Sequence of chain 1.I:
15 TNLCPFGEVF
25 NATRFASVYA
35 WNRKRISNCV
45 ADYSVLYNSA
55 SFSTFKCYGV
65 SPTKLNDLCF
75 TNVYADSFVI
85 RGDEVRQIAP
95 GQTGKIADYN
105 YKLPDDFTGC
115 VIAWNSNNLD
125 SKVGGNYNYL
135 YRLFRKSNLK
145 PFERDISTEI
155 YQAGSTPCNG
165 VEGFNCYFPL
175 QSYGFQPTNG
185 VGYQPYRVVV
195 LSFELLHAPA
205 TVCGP

Binding-site contacts:
Ligand atom C8 contacts residue PHE24 of chain 1.I at 4.1 Å (hydrophobic).
Ligand atom C2 contacts residue ASN25 of chain 1.I at 2.5 Å.
Ligand atom C7 contacts residue PHE20 of chain 1.I at 4.4 Å (hydrophobic).
Ligand atom C8 contacts residue GLY21 of chain 1.I at 3.5 Å.
Ligand atom O7 contacts residue ASN25 of chain 1.I at 3.9 Å.
Ligand atom C5 contacts residue ASN25 of chain 1.I at 3.7 Å.
Ligand atom C8 contacts residue PHE20 of chain 1.I at 3.5 Å (hydrophobic).
Ligand atom C7 contacts residue GLY21 of chain 1.I at 3.6 Å.
Ligand atom C3 contacts residue ASN25 of chain 1.I at 3.8 Å.
Ligand atom C1 contacts residue ASN25 of chain 1.I at 1.4 Å.
Ligand atom O5 contacts residue ASN25 of chain 1.I at 2.4 Å (h-bond).
Ligand atom N2 contacts residue ASN25 of chain 1.I at 2.9 Å (h-bond).
Ligand atom C4 contacts residue ASN25 of chain 1.I at 4.2 Å.
Ligand atom C8 contacts residue LEU50 of chain 1.I at 4.5 Å (hydrophobic).
Ligand atom O7 contacts residue GLY21 of chain 1.I at 3.3 Å.
Ligand atom C7 contacts residue ASN25 of chain 1.I at 3.6 Å.
Ligand atom O7 contacts residue PHE20 of chain 1.I at 4.5 Å.

The small molecule below binds the protein below.
Small molecule (SMILES): CC(=O)N[C@@H]1[C@@H](O)[C@H](O)[C@@H](CO)O[C@H]1O